This small molecule binds to this protein.
Small molecule (SMILES): CC[C@H](C)[C@H](NC(=O)[C@H](CS)NC(=O)[C@H](CO)NC(=O)[C@@H]1CCCN1C(=O)[C@@H](NC(=O)[C@H](C)N)C(C)C)C(=O)N1CCC[C@H]1C(=O)N[C@@H](C)C(=O)N[C@@H](CCCN=C(N)N)C(=O)N[C@@H](C)C=O

Binding-site contacts:
Ligand atom O contacts residue ASN161 of chain 1.A at 3.0 Å (h-bond).
Ligand atom NH2 contacts residue ASN161 of chain 1.A at 3.0 Å (h-bond).
Ligand atom NE contacts residue PHE188 of chain 1.A at 3.6 Å.
Ligand atom N contacts residue SER253 of chain 1.A at 3.1 Å (h-bond).
Ligand atom CD1 contacts residue SER96 of chain 1.A at 3.6 Å.
Ligand atom CA contacts residue GLN190 of chain 1.A at 3.3 Å.
Ligand atom O contacts residue ILE192 of chain 1.A at 3.6 Å.
Ligand atom O contacts residue GLN190 of chain 1.A at 3.1 Å (h-bond).
Ligand atom NE contacts residue ASN161 of chain 1.A at 3.0 Å (h-bond).
Ligand atom C contacts residue SER253 of chain 1.A at 3.7 Å.
Ligand atom CG2 contacts residue ARG238 of chain 1.A at 3.2 Å.
Ligand atom O contacts residue ARG238 of chain 1.A at 3.0 Å (salt-bridge).
Ligand atom C contacts residue GLN190 of chain 1.A at 3.6 Å.
Ligand atom O contacts residue SER254 of chain 1.A at 3.4 Å.
Ligand atom O contacts residue GLN190 of chain 1.A at 2.9 Å (h-bond).
Ligand atom CB contacts residue CYS255 of chain 1.A at 3.6 Å (hydrophobic).
Ligand atom CZ contacts residue PHE188 of chain 1.A at 3.6 Å (hydrophobic).
Ligand atom NH2 contacts residue PHE188 of chain 1.A at 3.4 Å.
Ligand atom CG contacts residue GLN264 of chain 1.A at 3.3 Å.
Ligand atom O contacts residue CYS255 of chain 1.A at 2.6 Å (h-bond).
Ligand atom N contacts residue ASN161 of chain 1.A at 3.5 Å (h-bond).
Ligand atom O contacts residue ARG238 of chain 1.A at 3.3 Å (salt-bridge).
Ligand atom CA contacts residue GLN64 of chain 1.A at 3.6 Å.
Ligand atom N contacts residue GLN190 of chain 1.A at 3.0 Å (h-bond).
Ligand atom NH2 contacts residue PHE160 of chain 1.A at 3.0 Å (h-bond).
Ligand atom CG contacts residue GLY120 of chain 1.A at 3.6 Å.
Ligand atom CB contacts residue GLN264 of chain 1.A at 3.5 Å.
Ligand atom CB contacts residue GLN64 of chain 1.A at 3.2 Å.
Ligand atom C contacts residue CYS255 of chain 1.A at 3.5 Å (hydrophobic).
Ligand atom C contacts residue ARG238 of chain 1.A at 3.6 Å.
Ligand atom CZ contacts residue ASN161 of chain 1.A at 3.4 Å.
Ligand atom CA contacts residue SER253 of chain 1.A at 3.2 Å.
Ligand atom CB contacts residue GLY120 of chain 1.A at 3.6 Å.
Ligand atom CD contacts residue GLN64 of chain 1.A at 3.5 Å.
Ligand atom O contacts residue ARG238 of chain 1.A at 3.0 Å (salt-bridge).
Ligand atom NH1 contacts residue GLU159 of chain 1.A at 3.4 Å (salt-bridge).
Ligand atom CD contacts residue GLN264 of chain 1.A at 3.5 Å.
Ligand atom O contacts residue LEU163 of chain 1.A at 3.6 Å.
Ligand atom CG2 contacts residue GLN64 of chain 1.A at 3.4 Å.
Ligand atom CA contacts residue ARG238 of chain 1.A at 3.4 Å.

Sequence of chain 1.A:
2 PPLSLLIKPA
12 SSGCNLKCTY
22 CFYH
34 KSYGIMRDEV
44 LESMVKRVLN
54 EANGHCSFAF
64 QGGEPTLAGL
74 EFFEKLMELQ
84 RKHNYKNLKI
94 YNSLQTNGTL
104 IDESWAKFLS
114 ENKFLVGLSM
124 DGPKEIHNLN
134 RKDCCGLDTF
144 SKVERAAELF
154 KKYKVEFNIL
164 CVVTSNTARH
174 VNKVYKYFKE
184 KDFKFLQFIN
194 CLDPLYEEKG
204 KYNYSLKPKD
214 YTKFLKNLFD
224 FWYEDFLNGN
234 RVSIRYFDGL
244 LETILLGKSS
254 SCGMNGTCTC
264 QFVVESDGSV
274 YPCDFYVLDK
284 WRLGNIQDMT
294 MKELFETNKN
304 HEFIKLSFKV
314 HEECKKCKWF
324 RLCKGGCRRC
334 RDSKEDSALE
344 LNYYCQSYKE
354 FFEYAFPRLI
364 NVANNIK